The protein below binds the small molecule below.
Small molecule (SMILES): OC[C@H]1NC[C@H](O)[C@@H](O)[C@H]1O

Binding-site contacts:
Ligand atom C6 contacts residue TRP16 of chain 1.A at 3.7 Å (hydrophobic).
Ligand atom C6 contacts residue TYR102 of chain 1.A at 3.9 Å (hydrophobic).
Ligand atom O4 contacts residue LYS137 of chain 1.A at 3.1 Å (salt-bridge).
Ligand atom O2 contacts residue ARG196 of chain 1.A at 2.9 Å (salt-bridge).
Ligand atom C1 contacts residue GOL1 of chain 1.M at 3.2 Å.
Ligand atom O6 contacts residue ASP62 of chain 1.A at 2.7 Å (salt-bridge).
Ligand atom C6 contacts residue GOL1 of chain 1.M at 3.8 Å.
Ligand atom O4 contacts residue ASP139 of chain 1.A at 3.5 Å (salt-bridge).
Ligand atom N5 contacts residue CYS110 of chain 1.A at 3.5 Å (h-bond).
Ligand atom C2 contacts residue ASP139 of chain 1.A at 3.7 Å.
Ligand atom C1 contacts residue GOL1 of chain 1.N at 3.9 Å.
Ligand atom O6 contacts residue MET111 of chain 1.A at 3.7 Å.
Ligand atom O2 contacts residue GOL1 of chain 1.N at 3.7 Å.
Ligand atom C2 contacts residue ARG196 of chain 1.A at 3.9 Å.
Ligand atom C6 contacts residue ASP139 of chain 1.A at 3.9 Å.
Ligand atom C4 contacts residue LYS137 of chain 1.A at 3.9 Å.
Ligand atom O6 contacts residue TRP16 of chain 1.A at 3.7 Å.
Ligand atom C3 contacts residue LYS137 of chain 1.A at 3.8 Å.
Ligand atom C5 contacts residue GOL1 of chain 1.M at 3.6 Å.
Ligand atom N5 contacts residue GOL1 of chain 1.M at 2.9 Å (h-bond).
Ligand atom O3 contacts residue LYS137 of chain 1.A at 2.8 Å (salt-bridge).
Ligand atom O6 contacts residue CYS110 of chain 1.A at 3.3 Å.
Ligand atom C6 contacts residue ASP62 of chain 1.A at 3.5 Å.
Ligand atom C1 contacts residue ASP139 of chain 1.A at 3.3 Å.
Ligand atom C4 contacts residue TRP16 of chain 1.A at 3.6 Å (hydrophobic).
Ligand atom C1 contacts residue ASP200 of chain 1.A at 3.5 Å.
Ligand atom N5 contacts residue ASP139 of chain 1.A at 2.7 Å (salt-bridge).
Ligand atom C3 contacts residue TRP16 of chain 1.A at 3.9 Å (hydrophobic).
Ligand atom O4 contacts residue TYR102 of chain 1.A at 3.5 Å.
Ligand atom C6 contacts residue ASP61 of chain 1.A at 3.5 Å.
Ligand atom O6 contacts residue GOL1 of chain 1.M at 2.9 Å (h-bond).
Ligand atom C1 contacts residue TYR175 of chain 1.A at 3.9 Å (hydrophobic).
Ligand atom O4 contacts residue ASP61 of chain 1.A at 2.6 Å (salt-bridge).
Ligand atom O3 contacts residue ARG196 of chain 1.A at 3.2 Å (salt-bridge).
Ligand atom C5 contacts residue ASP139 of chain 1.A at 3.7 Å.
Ligand atom C4 contacts residue ASP61 of chain 1.A at 3.3 Å.
Ligand atom C2 contacts residue ASP200 of chain 1.A at 3.5 Å.
Ligand atom C5 contacts residue TRP16 of chain 1.A at 3.7 Å (hydrophobic).
Ligand atom O2 contacts residue ASP200 of chain 1.A at 2.6 Å (salt-bridge).
Ligand atom C3 contacts residue ASP200 of chain 1.A at 3.5 Å.

Sequence of chain 1.A:
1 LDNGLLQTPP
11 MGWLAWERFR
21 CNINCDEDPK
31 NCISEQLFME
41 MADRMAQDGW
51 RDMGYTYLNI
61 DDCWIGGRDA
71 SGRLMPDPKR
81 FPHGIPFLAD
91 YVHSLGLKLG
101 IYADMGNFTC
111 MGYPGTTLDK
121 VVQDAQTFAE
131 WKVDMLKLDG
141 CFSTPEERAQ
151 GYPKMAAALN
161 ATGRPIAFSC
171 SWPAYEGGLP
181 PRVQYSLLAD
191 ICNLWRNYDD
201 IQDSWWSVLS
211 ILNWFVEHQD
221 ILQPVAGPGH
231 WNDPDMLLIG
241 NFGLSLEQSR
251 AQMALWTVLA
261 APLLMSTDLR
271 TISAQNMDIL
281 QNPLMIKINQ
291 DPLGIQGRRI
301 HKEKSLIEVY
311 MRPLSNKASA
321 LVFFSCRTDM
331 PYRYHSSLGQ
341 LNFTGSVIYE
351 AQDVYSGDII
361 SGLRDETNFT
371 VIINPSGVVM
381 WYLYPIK